A protein and the small-molecule ligand that binds it are described below.
Small molecule (SMILES): CC(C)CCN1c2nc(Nc3cc(F)c(O)c(F)c3)ncc2N(C)C(=O)[C@H]1C

Sequence of chain 1.A:
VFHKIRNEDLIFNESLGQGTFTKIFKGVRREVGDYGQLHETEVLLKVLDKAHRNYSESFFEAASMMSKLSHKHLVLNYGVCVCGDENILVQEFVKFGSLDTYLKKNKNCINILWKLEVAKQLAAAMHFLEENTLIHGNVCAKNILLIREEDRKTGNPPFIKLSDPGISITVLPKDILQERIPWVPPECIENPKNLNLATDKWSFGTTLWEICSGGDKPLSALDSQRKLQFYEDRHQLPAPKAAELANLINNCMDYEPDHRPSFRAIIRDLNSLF

Binding-site contacts:
Ligand atom C19 contacts residue GLY97 of chain 1.A at 3.5 Å.
Ligand atom C9 contacts residue LEU145 of chain 1.A at 3.6 Å (hydrophobic).
Ligand atom N3 contacts residue PHE93 of chain 1.A at 3.5 Å.
Ligand atom C4 contacts residue VAL94 of chain 1.A at 3.5 Å (hydrophobic).
Ligand atom C14 contacts residue VAL94 of chain 1.A at 3.2 Å (hydrophobic).
Ligand atom F1 contacts residue LEU16 of chain 1.A at 3.2 Å.
Ligand atom N2 contacts residue LEU145 of chain 1.A at 3.5 Å.
Ligand atom O1 contacts residue SER163 of chain 1.A at 3.1 Å.
Ligand atom C18 contacts residue LYS95 of chain 1.A at 3.5 Å.
Ligand atom C13 contacts residue LEU44 of chain 1.A at 3.6 Å (hydrophobic).
Ligand atom N5 contacts residue LEU145 of chain 1.A at 3.7 Å.
Ligand atom C2 contacts residue LEU44 of chain 1.A at 3.5 Å (hydrophobic).
Ligand atom N1 contacts residue VAL94 of chain 1.A at 2.9 Å (h-bond).
Ligand atom C19 contacts residue LYS95 of chain 1.A at 3.2 Å.
Ligand atom C9 contacts residue LEU44 of chain 1.A at 3.6 Å (hydrophobic).
Ligand atom C19 contacts residue VAL94 of chain 1.A at 3.2 Å (hydrophobic).
Ligand atom N3 contacts residue VAL94 of chain 1.A at 2.4 Å (h-bond).
Ligand atom C19 contacts residue PHE93 of chain 1.A at 3.6 Å (hydrophobic).
Ligand atom C15 contacts residue LEU16 of chain 1.A at 3.6 Å (hydrophobic).
Ligand atom F2 contacts residue LYS95 of chain 1.A at 3.0 Å.
Ligand atom C3 contacts residue LEU44 of chain 1.A at 3.5 Å (hydrophobic).
Ligand atom C1 contacts residue VAL94 of chain 1.A at 3.4 Å (hydrophobic).
Ligand atom C13 contacts residue VAL75 of chain 1.A at 3.7 Å (hydrophobic).
Ligand atom C5 contacts residue SER98 of chain 1.A at 3.6 Å.
Ligand atom C12 contacts residue ILE24 of chain 1.A at 3.6 Å (hydrophobic).
Ligand atom C3 contacts residue LEU145 of chain 1.A at 3.6 Å (hydrophobic).
Ligand atom C4 contacts residue GLU92 of chain 1.A at 3.2 Å.
Ligand atom C14 contacts residue PHE93 of chain 1.A at 3.8 Å (hydrophobic).
Ligand atom N5 contacts residue LEU44 of chain 1.A at 3.4 Å.
Ligand atom C14 contacts residue GLY97 of chain 1.A at 3.4 Å.
Ligand atom C12 contacts residue GLY17 of chain 1.A at 3.5 Å.
Ligand atom N4 contacts residue LEU145 of chain 1.A at 3.5 Å.
Ligand atom C4 contacts residue LEU44 of chain 1.A at 3.6 Å (hydrophobic).
Ligand atom C13 contacts residue GLU92 of chain 1.A at 3.4 Å.
Ligand atom N1 contacts residue PHE93 of chain 1.A at 3.7 Å.
Ligand atom C12 contacts residue GLN18 of chain 1.A at 3.7 Å.
Ligand atom N2 contacts residue LEU44 of chain 1.A at 3.7 Å.
Ligand atom C2 contacts residue LEU145 of chain 1.A at 3.3 Å (hydrophobic).
Ligand atom C16 contacts residue LEU16 of chain 1.A at 3.6 Å (hydrophobic).
Ligand atom O1 contacts residue LYS46 of chain 1.A at 3.0 Å (salt-bridge).